Binding-site contacts:
Ligand atom C37 contacts residue LEU224 of chain 3.A at 3.6 Å (hydrophobic).
Ligand atom C4 contacts residue TYR83 of chain 3.A at 3.6 Å (hydrophobic).
Ligand atom C5 contacts residue ASP226 of chain 3.A at 3.4 Å.
Ligand atom C18 contacts residue GLY228 of chain 3.A at 3.7 Å.
Ligand atom C5 contacts residue GLY40 of chain 3.A at 3.6 Å.
Ligand atom C25 contacts residue VAL36 of chain 3.A at 3.6 Å (hydrophobic).
Ligand atom O26 contacts residue GLN19 of chain 3.A at 3.5 Å.
Ligand atom C25 contacts residue GLY228 of chain 3.A at 3.4 Å.
Ligand atom C23 contacts residue GLY228 of chain 3.A at 3.6 Å.
Ligand atom C2 contacts residue ASP226 of chain 3.A at 3.3 Å.
Ligand atom C28 contacts residue SER84 of chain 3.A at 3.6 Å.
Ligand atom C10 contacts residue ASP38 of chain 3.A at 3.4 Å.
Ligand atom O30 contacts residue TYR83 of chain 3.A at 3.4 Å.
Ligand atom O30 contacts residue SER84 of chain 3.A at 2.8 Å (h-bond).
Ligand atom C31 contacts residue ILE305 of chain 3.A at 3.6 Å (hydrophobic).
Ligand atom N1 contacts residue ASP226 of chain 3.A at 3.0 Å (salt-bridge).
Ligand atom O22 contacts residue GLN19 of chain 3.A at 3.7 Å.
Ligand atom C24 contacts residue VAL36 of chain 3.A at 3.7 Å (hydrophobic).
Ligand atom C11 contacts residue VAL127 of chain 3.A at 3.4 Å (hydrophobic).
Ligand atom C27 contacts residue THR18 of chain 3.A at 3.7 Å.
Ligand atom C2 contacts residue ASP38 of chain 3.A at 3.4 Å.
Ligand atom C14 contacts residue THR85 of chain 3.A at 3.6 Å.
Ligand atom C24 contacts residue GLY228 of chain 3.A at 3.6 Å.
Ligand atom N1 contacts residue ASP38 of chain 3.A at 2.8 Å (salt-bridge).
Ligand atom C2 contacts residue GLY228 of chain 3.A at 3.5 Å.
Ligand atom O20 contacts residue GLN19 of chain 3.A at 3.6 Å (h-bond).
Ligand atom C27 contacts residue THR227 of chain 3.A at 3.4 Å.
Ligand atom O19 contacts residue THR85 of chain 3.A at 2.8 Å (h-bond).
Ligand atom C23 contacts residue THR18 of chain 3.A at 3.4 Å.
Ligand atom C35 contacts residue GLY40 of chain 3.A at 3.5 Å.
Ligand atom C6 contacts residue TYR83 of chain 3.A at 3.6 Å (hydrophobic).
Ligand atom C23 contacts residue SER230 of chain 3.A at 3.4 Å.
Ligand atom C17 contacts residue PRO118 of chain 3.A at 3.7 Å (hydrophobic).
Ligand atom C33 contacts residue ILE305 of chain 3.A at 3.7 Å (hydrophobic).
Ligand atom O26 contacts residue THR18 of chain 3.A at 3.4 Å (h-bond).
Ligand atom C21 contacts residue LEU121 of chain 3.A at 3.7 Å (hydrophobic).
Ligand atom C21 contacts residue GLN19 of chain 3.A at 3.5 Å.
Ligand atom C12 contacts residue THR85 of chain 3.A at 3.6 Å.
Ligand atom O26 contacts residue TYR20 of chain 3.A at 3.1 Å (h-bond).
Ligand atom C27 contacts residue ALA229 of chain 3.A at 3.4 Å (hydrophobic).

Sequence of chain 3.A:
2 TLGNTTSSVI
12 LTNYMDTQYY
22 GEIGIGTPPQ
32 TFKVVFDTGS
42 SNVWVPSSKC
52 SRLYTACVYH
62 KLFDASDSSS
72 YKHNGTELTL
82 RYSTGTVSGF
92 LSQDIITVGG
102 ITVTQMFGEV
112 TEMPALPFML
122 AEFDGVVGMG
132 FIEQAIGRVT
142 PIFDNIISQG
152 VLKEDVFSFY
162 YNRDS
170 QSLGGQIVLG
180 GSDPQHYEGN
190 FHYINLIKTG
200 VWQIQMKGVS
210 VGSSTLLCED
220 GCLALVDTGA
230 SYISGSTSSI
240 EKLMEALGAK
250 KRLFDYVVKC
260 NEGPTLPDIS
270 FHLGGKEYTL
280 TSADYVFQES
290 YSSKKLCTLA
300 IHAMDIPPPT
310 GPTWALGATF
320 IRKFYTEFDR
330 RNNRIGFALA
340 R

The protein below binds the small molecule below.
Small molecule (SMILES): COCCCOc1cc(C(=O)N(C[C@@H]2CNC[C@H]2OC(=O)NCc2ccccc2)C(C)C)ccc1OC